The protein below binds the small molecule below.
Small molecule (SMILES): C[C@H](NC(=O)Nc1cc2[nH]ncc2c(CO)n1)c1ccccc1

Sequence of chain 1.A:
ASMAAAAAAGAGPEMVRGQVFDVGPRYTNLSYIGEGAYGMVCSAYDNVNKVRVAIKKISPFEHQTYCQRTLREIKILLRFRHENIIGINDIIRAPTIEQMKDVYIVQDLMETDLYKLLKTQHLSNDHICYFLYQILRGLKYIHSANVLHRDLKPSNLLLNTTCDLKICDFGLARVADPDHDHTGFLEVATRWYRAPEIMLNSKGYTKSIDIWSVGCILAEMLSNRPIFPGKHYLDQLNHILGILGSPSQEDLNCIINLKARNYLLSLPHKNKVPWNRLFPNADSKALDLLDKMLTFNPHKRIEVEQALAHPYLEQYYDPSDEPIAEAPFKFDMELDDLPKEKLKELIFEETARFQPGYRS

Binding-site contacts:
Ligand atom C19 contacts residue VAL43 of chain 1.A at 3.3 Å (hydrophobic).
Ligand atom C04 contacts residue GLN109 of chain 1.A at 3.5 Å.
Ligand atom C01 contacts residue CYS170 of chain 1.A at 3.9 Å (hydrophobic).
Ligand atom N10 contacts residue ASP110 of chain 1.A at 2.7 Å (salt-bridge).
Ligand atom N03 contacts residue LYS58 of chain 1.A at 2.9 Å (salt-bridge).
Ligand atom N06 contacts residue GLN109 of chain 1.A at 3.9 Å.
Ligand atom O05 contacts residue ASP171 of chain 1.A at 3.8 Å.
Ligand atom C01 contacts residue ASN158 of chain 1.A at 3.6 Å.
Ligand atom O16 contacts residue ILE35 of chain 1.A at 3.8 Å.
Ligand atom C08 contacts residue LEU160 of chain 1.A at 3.7 Å (hydrophobic).
Ligand atom C09 contacts residue ALA56 of chain 1.A at 3.8 Å (hydrophobic).
Ligand atom C20 contacts residue GLY38 of chain 1.A at 3.8 Å.
Ligand atom C18 contacts residue LYS58 of chain 1.A at 3.5 Å.
Ligand atom O05 contacts residue CYS170 of chain 1.A at 3.9 Å.
Ligand atom C04 contacts residue LYS58 of chain 1.A at 3.5 Å.
Ligand atom C08 contacts residue GLN109 of chain 1.A at 3.2 Å.
Ligand atom O05 contacts residue GLN109 of chain 1.A at 2.8 Å (h-bond).
Ligand atom C21 contacts residue GLY38 of chain 1.A at 3.4 Å.
Ligand atom N10 contacts residue LEU160 of chain 1.A at 3.6 Å.
Ligand atom N11 contacts residue LEU111 of chain 1.A at 3.3 Å.
Ligand atom C23 contacts residue LYS58 of chain 1.A at 3.4 Å.
Ligand atom C01 contacts residue ASP171 of chain 1.A at 3.4 Å.
Ligand atom C13 contacts residue LEU160 of chain 1.A at 3.6 Å (hydrophobic).
Ligand atom N11 contacts residue ALA56 of chain 1.A at 3.4 Å.
Ligand atom C09 contacts residue LEU160 of chain 1.A at 3.3 Å (hydrophobic).
Ligand atom N11 contacts residue MET112 of chain 1.A at 2.9 Å (h-bond).
Ligand atom C22 contacts residue LYS58 of chain 1.A at 3.9 Å.
Ligand atom O05 contacts residue LYS58 of chain 1.A at 3.5 Å (salt-bridge).
Ligand atom C12 contacts residue MET112 of chain 1.A at 3.5 Å (hydrophobic).
Ligand atom C15 contacts residue ILE35 of chain 1.A at 3.4 Å (hydrophobic).
Ligand atom C07 contacts residue GLN109 of chain 1.A at 3.9 Å.
Ligand atom N06 contacts residue VAL43 of chain 1.A at 3.7 Å.
Ligand atom C20 contacts residue GLU37 of chain 1.A at 3.9 Å.
Ligand atom C20 contacts residue VAL43 of chain 1.A at 3.9 Å (hydrophobic).
Ligand atom N10 contacts residue ALA56 of chain 1.A at 3.3 Å.
Ligand atom C23 contacts residue ASP171 of chain 1.A at 3.8 Å.
Ligand atom N03 contacts residue ASP171 of chain 1.A at 3.7 Å.
Ligand atom C21 contacts residue GLY41 of chain 1.A at 3.6 Å.
Ligand atom C21 contacts residue GLU37 of chain 1.A at 3.9 Å.
Ligand atom N11 contacts residue ASP110 of chain 1.A at 3.0 Å (salt-bridge).